A protein and the small-molecule ligand that binds it are described below.
Small molecule (SMILES): C=C(C)c1cccc(C(C)(C)NC(=O)Nc2ccc(Cl)c(OCC(=O)O)c2)c1

Sequence of chain 4.A:
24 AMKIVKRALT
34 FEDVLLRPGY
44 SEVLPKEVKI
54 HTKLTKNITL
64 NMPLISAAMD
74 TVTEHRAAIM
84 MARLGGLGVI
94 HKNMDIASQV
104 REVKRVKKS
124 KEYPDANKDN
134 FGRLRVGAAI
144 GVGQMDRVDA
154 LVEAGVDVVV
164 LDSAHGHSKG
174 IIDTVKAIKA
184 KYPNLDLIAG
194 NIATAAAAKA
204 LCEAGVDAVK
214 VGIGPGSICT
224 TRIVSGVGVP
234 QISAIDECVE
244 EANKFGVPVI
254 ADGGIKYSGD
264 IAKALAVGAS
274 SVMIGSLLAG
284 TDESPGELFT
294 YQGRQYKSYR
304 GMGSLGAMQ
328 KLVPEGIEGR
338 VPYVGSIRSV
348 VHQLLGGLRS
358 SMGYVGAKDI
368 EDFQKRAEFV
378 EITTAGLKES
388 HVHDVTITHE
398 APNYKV

Binding-site contacts:
Ligand atom C13 contacts residue GLU332 of chain 4.A at 3.7 Å.
Ligand atom N4 contacts residue ALA167 of chain 4.A at 3.8 Å.
Ligand atom C7 contacts residue IMP1 of chain 4.D at 3.6 Å.
Ligand atom C13 contacts residue GLY306 of chain 4.A at 3.9 Å.
Ligand atom C8 contacts residue GLU332 of chain 4.A at 3.7 Å.
Ligand atom O1 contacts residue LEU47 of chain 2.A at 3.9 Å.
Ligand atom C28 contacts residue SER166 of chain 4.A at 3.6 Å.
Ligand atom C8 contacts residue TYR361 of chain 2.A at 3.9 Å (hydrophobic).
Ligand atom C13 contacts residue VAL330 of chain 4.A at 3.5 Å (hydrophobic).
Ligand atom C8 contacts residue IMP1 of chain 4.D at 3.6 Å.
Ligand atom O1 contacts residue PRO48 of chain 2.A at 4.0 Å.
Ligand atom C3 contacts residue GLY306 of chain 4.A at 3.7 Å.
Ligand atom C21 contacts residue TYR361 of chain 2.A at 4.0 Å (hydrophobic).
Ligand atom C21 contacts residue SER357 of chain 2.A at 3.7 Å.
Ligand atom C3 contacts residue MET305 of chain 4.A at 3.8 Å (hydrophobic).
Ligand atom C8 contacts residue THR224 of chain 4.A at 3.6 Å.
Ligand atom C9 contacts residue IMP1 of chain 4.D at 3.5 Å.
Ligand atom C8 contacts residue ALA167 of chain 4.A at 3.6 Å (hydrophobic).
Ligand atom C8 contacts residue EDO1 of chain 4.J at 3.6 Å.
Ligand atom C10 contacts residue GLU332 of chain 4.A at 3.5 Å.
Ligand atom N4 contacts residue GLU332 of chain 4.A at 3.0 Å (salt-bridge).
Ligand atom C4 contacts residue GLY306 of chain 4.A at 4.0 Å.
Ligand atom C19 contacts residue PRO48 of chain 2.A at 3.8 Å (hydrophobic).
Ligand atom C7 contacts residue ALA167 of chain 4.A at 3.8 Å (hydrophobic).
Ligand atom C21 contacts residue PRO48 of chain 2.A at 3.8 Å (hydrophobic).
Ligand atom C22 contacts residue TYR361 of chain 2.A at 3.6 Å (hydrophobic).
Ligand atom C20 contacts residue PRO48 of chain 2.A at 3.7 Å (hydrophobic).
Ligand atom CL contacts residue GLY360 of chain 2.A at 3.7 Å.
Ligand atom C17 contacts residue ALA167 of chain 4.A at 3.8 Å (hydrophobic).
Ligand atom CL contacts residue VAL46 of chain 2.A at 3.9 Å.
Ligand atom C2 contacts residue GLY306 of chain 4.A at 3.8 Å.
Ligand atom CL contacts residue HIS168 of chain 4.A at 4.0 Å.
Ligand atom N3 contacts residue GLU332 of chain 4.A at 3.0 Å (salt-bridge).
Ligand atom C22 contacts residue SER357 of chain 2.A at 3.6 Å.
Ligand atom C10 contacts residue ALA167 of chain 4.A at 4.0 Å (hydrophobic).
Ligand atom C24 contacts residue SER166 of chain 4.A at 4.0 Å.
Ligand atom O25 contacts residue SER166 of chain 4.A at 3.5 Å (h-bond).
Ligand atom C18 contacts residue ALA167 of chain 4.A at 4.0 Å (hydrophobic).
Ligand atom C17 contacts residue GLU332 of chain 4.A at 4.0 Å.
Ligand atom CL contacts residue PRO48 of chain 2.A at 3.9 Å.

Sequence of chain 2.A:
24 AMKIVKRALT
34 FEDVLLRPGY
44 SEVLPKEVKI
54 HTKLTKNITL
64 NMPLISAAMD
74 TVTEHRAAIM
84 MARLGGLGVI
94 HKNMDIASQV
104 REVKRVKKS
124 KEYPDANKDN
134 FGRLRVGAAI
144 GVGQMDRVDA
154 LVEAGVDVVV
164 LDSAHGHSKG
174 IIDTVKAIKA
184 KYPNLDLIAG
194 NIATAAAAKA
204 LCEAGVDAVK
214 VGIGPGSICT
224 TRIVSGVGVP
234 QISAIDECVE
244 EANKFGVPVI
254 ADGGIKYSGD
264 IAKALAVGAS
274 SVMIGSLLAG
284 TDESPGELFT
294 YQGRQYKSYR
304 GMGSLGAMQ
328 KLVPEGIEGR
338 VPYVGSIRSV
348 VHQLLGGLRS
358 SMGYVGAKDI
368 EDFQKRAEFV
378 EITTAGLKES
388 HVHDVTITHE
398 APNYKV